Binding-site contacts:
Ligand atom C7 contacts residue ASN577 of chain 1.D at 3.9 Å.
Ligand atom O7 contacts residue ASN577 of chain 1.D at 4.4 Å.
Ligand atom C2 contacts residue ASN577 of chain 1.D at 2.5 Å.
Ligand atom O5 contacts residue ASN577 of chain 1.D at 2.4 Å (h-bond).
Ligand atom C8 contacts residue THR281 of chain 1.D at 4.3 Å.
Ligand atom C5 contacts residue ASN577 of chain 1.D at 3.7 Å.
Ligand atom C4 contacts residue ASN577 of chain 1.D at 4.2 Å.
Ligand atom C3 contacts residue ASN577 of chain 1.D at 3.8 Å.
Ligand atom N2 contacts residue ASN577 of chain 1.D at 2.9 Å (h-bond).
Ligand atom C1 contacts residue ASN577 of chain 1.D at 1.4 Å.

Sequence of chain 1.D:
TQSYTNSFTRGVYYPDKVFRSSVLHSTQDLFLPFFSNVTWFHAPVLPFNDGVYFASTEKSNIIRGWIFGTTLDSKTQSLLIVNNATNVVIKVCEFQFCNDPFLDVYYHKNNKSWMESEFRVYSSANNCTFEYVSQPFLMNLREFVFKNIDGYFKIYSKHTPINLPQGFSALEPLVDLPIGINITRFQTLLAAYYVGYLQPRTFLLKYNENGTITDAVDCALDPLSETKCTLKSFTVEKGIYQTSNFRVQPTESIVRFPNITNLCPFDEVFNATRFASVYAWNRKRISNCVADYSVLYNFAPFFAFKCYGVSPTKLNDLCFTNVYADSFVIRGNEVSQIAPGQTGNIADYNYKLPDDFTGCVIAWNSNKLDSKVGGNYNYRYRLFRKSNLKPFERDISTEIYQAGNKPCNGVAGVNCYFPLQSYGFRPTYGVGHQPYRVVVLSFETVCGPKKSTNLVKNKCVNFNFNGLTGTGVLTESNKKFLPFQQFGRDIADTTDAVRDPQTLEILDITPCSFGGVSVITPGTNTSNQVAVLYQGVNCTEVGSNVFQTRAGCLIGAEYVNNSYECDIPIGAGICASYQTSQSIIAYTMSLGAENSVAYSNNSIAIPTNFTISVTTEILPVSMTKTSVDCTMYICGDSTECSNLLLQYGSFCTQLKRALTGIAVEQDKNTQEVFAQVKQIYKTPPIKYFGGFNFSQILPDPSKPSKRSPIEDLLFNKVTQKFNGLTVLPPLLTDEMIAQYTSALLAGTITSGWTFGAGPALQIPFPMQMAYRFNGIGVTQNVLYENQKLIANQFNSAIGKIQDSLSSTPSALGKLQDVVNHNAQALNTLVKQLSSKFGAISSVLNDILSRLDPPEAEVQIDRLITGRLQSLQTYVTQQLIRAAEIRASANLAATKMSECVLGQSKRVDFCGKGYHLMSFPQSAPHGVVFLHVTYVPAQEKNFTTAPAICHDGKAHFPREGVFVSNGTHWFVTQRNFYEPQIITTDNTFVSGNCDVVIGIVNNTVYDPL

The small molecule below binds the protein below.
Small molecule (SMILES): CC(=O)N[C@@H]1[C@@H](O)[C@H](O)[C@@H](CO)O[C@H]1O